Sequence of chain 47.A:
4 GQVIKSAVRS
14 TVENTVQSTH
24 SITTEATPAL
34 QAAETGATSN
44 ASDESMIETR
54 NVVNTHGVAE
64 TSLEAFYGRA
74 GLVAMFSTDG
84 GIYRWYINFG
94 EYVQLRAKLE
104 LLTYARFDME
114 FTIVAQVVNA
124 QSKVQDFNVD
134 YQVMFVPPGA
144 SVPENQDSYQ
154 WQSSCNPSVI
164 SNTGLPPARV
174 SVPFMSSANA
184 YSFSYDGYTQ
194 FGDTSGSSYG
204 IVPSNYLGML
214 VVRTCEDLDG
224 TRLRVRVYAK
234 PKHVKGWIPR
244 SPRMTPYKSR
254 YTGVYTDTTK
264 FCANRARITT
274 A

Sequence of chain 46.A:
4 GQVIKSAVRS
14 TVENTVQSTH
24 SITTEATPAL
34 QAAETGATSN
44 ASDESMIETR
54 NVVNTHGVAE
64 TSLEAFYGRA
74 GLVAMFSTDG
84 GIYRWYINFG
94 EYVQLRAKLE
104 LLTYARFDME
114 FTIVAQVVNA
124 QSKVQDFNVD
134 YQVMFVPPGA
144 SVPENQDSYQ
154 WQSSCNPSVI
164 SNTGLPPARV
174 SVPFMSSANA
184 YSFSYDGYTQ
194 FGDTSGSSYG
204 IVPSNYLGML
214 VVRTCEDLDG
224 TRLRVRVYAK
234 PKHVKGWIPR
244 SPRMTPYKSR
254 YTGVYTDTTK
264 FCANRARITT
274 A

The small molecule below binds the protein below.
Small molecule (SMILES): NCC(=O)O

Binding-site contacts:
Ligand atom CA contacts residue CYS1 of chain 47.P at 2.4 Å (hydrophobic).
Ligand atom OXT contacts residue ARG216 of chain 46.A at 3.0 Å (salt-bridge).
Ligand atom N contacts residue MET78 of chain 47.A at 3.8 Å.
Ligand atom CA contacts residue TRP154 of chain 46.A at 4.3 Å (hydrophobic).
Ligand atom N contacts residue CYS1 of chain 47.P at 1.3 Å.
Ligand atom C contacts residue MET78 of chain 47.A at 3.6 Å (hydrophobic).
Ligand atom C contacts residue ARG229 of chain 47.A at 3.7 Å.
Ligand atom C contacts residue TRP154 of chain 46.A at 4.1 Å (hydrophobic).
Ligand atom CA contacts residue SER151 of chain 46.A at 4.0 Å.
Ligand atom C contacts residue LEU75 of chain 47.A at 4.2 Å (hydrophobic).
Ligand atom CA contacts residue GLN155 of chain 46.A at 4.3 Å.
Ligand atom CA contacts residue MET78 of chain 47.A at 4.0 Å (hydrophobic).
Ligand atom OXT contacts residue ARG229 of chain 47.A at 3.1 Å (salt-bridge).
Ligand atom O contacts residue ARG216 of chain 46.A at 2.9 Å (salt-bridge).
Ligand atom N contacts residue SER151 of chain 46.A at 3.5 Å (h-bond).
Ligand atom N contacts residue TYR152 of chain 46.A at 4.2 Å.
Ligand atom CA contacts residue LEU75 of chain 47.A at 3.7 Å (hydrophobic).
Ligand atom C contacts residue CYS1 of chain 47.P at 3.7 Å (hydrophobic).
Ligand atom OXT contacts residue ASP150 of chain 46.A at 4.3 Å.
Ligand atom O contacts residue TRP154 of chain 46.A at 4.1 Å.
Ligand atom OXT contacts residue CYS1 of chain 47.P at 4.0 Å.
Ligand atom OXT contacts residue MET78 of chain 47.A at 3.5 Å (h-bond).
Ligand atom C contacts residue ARG216 of chain 46.A at 3.6 Å.
Ligand atom N contacts residue ASP150 of chain 46.A at 3.4 Å (salt-bridge).
Ligand atom O contacts residue MET78 of chain 47.A at 3.9 Å.
Ligand atom O contacts residue ARG229 of chain 47.A at 2.9 Å (salt-bridge).
Ligand atom O contacts residue LEU75 of chain 47.A at 3.8 Å.